Sequence of chain 1.H:
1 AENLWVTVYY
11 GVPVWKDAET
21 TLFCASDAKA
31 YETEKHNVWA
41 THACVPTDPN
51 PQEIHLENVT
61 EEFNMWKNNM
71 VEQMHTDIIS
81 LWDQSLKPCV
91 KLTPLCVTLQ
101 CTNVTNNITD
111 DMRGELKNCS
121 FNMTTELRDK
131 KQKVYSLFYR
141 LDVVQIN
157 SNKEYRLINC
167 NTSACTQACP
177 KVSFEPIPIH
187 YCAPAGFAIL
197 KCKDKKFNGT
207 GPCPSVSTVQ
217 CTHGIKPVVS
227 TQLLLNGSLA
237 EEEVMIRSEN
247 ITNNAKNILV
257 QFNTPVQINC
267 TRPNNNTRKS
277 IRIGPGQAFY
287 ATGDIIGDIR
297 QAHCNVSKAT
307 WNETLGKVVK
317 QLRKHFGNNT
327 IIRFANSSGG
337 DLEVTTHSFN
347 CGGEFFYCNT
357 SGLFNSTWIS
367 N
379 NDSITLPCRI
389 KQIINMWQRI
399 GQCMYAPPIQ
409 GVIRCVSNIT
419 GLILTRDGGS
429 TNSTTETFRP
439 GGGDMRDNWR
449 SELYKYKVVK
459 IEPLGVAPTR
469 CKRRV

Binding-site contacts:
Ligand atom C7 contacts residue ASN346 of chain 1.H at 4.1 Å.
Ligand atom C2 contacts residue VAL414 of chain 1.H at 4.2 Å (hydrophobic).
Ligand atom C3 contacts residue SER415 of chain 1.H at 3.7 Å.
Ligand atom C1 contacts residue SER415 of chain 1.H at 3.7 Å.
Ligand atom C4 contacts residue ASN232 of chain 1.H at 4.2 Å.
Ligand atom C1 contacts residue NAG1 of chain 1.UA at 4.2 Å.
Ligand atom C5 contacts residue NAG1 of chain 1.UA at 3.9 Å.
Ligand atom C3 contacts residue VAL414 of chain 1.H at 3.6 Å (hydrophobic).
Ligand atom O2 contacts residue ILE407 of chain 1.H at 3.8 Å.
Ligand atom O7 contacts residue PRO182 of chain 1.H at 4.0 Å.
Ligand atom O3 contacts residue SER415 of chain 1.H at 4.3 Å.
Ligand atom C7 contacts residue SER415 of chain 1.H at 3.9 Å.
Ligand atom N2 contacts residue ASN232 of chain 1.H at 2.8 Å (h-bond).
Ligand atom O4 contacts residue VAL414 of chain 1.H at 3.8 Å.
Ligand atom C2 contacts residue ASN232 of chain 1.H at 2.4 Å.
Ligand atom C1 contacts residue VAL414 of chain 1.H at 3.7 Å (hydrophobic).
Ligand atom C8 contacts residue SER415 of chain 1.H at 4.0 Å.
Ligand atom O7 contacts residue ASN232 of chain 1.H at 4.2 Å.
Ligand atom O6 contacts residue VAL414 of chain 1.H at 4.2 Å.
Ligand atom C3 contacts residue CYS413 of chain 1.H at 4.3 Å (hydrophobic).
Ligand atom O7 contacts residue ASN346 of chain 1.H at 4.2 Å.
Ligand atom O5 contacts residue NAG1 of chain 1.UA at 3.5 Å.
Ligand atom C2 contacts residue SER415 of chain 1.H at 3.5 Å.
Ligand atom C4 contacts residue VAL414 of chain 1.H at 3.8 Å (hydrophobic).
Ligand atom O6 contacts residue NAG1 of chain 1.UA at 3.4 Å.
Ligand atom C8 contacts residue ASN346 of chain 1.H at 3.4 Å.
Ligand atom C1 contacts residue ASN232 of chain 1.H at 1.4 Å.
Ligand atom O5 contacts residue VAL414 of chain 1.H at 3.9 Å.
Ligand atom C8 contacts residue LEU231 of chain 1.H at 3.7 Å (hydrophobic).
Ligand atom C3 contacts residue ASN232 of chain 1.H at 3.8 Å.
Ligand atom C5 contacts residue ASN232 of chain 1.H at 3.7 Å.
Ligand atom C6 contacts residue GLY348 of chain 1.H at 4.1 Å.
Ligand atom C5 contacts residue VAL414 of chain 1.H at 3.3 Å (hydrophobic).
Ligand atom C8 contacts residue VAL224 of chain 1.H at 4.1 Å (hydrophobic).
Ligand atom C7 contacts residue ASN232 of chain 1.H at 3.7 Å.
Ligand atom O5 contacts residue ASN232 of chain 1.H at 2.4 Å (h-bond).
Ligand atom O6 contacts residue GLU181 of chain 1.H at 3.5 Å.
Ligand atom N2 contacts residue SER415 of chain 1.H at 2.9 Å (h-bond).
Ligand atom O3 contacts residue CYS413 of chain 1.H at 3.9 Å.
Ligand atom C6 contacts residue NAG1 of chain 1.UA at 3.8 Å.

A small-molecule ligand and the protein it binds are described below.
Small molecule (SMILES): CC(=O)N[C@H]1[C@H](O[C@H]2[C@H](O)[C@@H](NC(C)=O)CO[C@@H]2CO)O[C@H](CO)[C@@H](O[C@@H]2O[C@H](CO)[C@@H](O)[C@H](O[C@H]3O[C@H](CO)[C@@H](O)[C@H](O)[C@@H]3O)[C@@H]2O)[C@@H]1O